The small molecule below binds the protein below.
Small molecule (SMILES): CC(=O)N[C@H]1[C@H](O[C@H]2[C@@H](O)[C@@H](CO)O[C@@H](O[C@H]3[C@H](O)[C@@H](O)[C@H](O)O[C@@H]3CO)[C@@H]2O)O[C@H](CO)[C@@H](O)[C@@H]1O[C@@H]1O[C@H](CO)[C@H](O)[C@H](O[C@]2(C(=O)O)C[C@H](O)[C@@H](NC(C)=O)[C@H]([C@H](O)[C@H](O)CO)O2)[C@H]1O

Binding-site contacts:
Ligand atom O9 contacts residue ASP195 of chain 1.A at 2.5 Å (salt-bridge).
Ligand atom N5 contacts residue THR139 of chain 1.A at 3.0 Å (h-bond).
Ligand atom O1 contacts residue THR198 of chain 1.A at 3.1 Å (h-bond).
Ligand atom O8 contacts residue TYR95 of chain 1.A at 3.3 Å (h-bond).
Ligand atom C5 contacts residue THR139 of chain 1.A at 3.7 Å.
Ligand atom C5 contacts residue LYS240 of chain 1.A at 3.6 Å.
Ligand atom C8 contacts residue GLN241 of chain 1.A at 3.8 Å.
Ligand atom C9 contacts residue TYR95 of chain 1.A at 3.5 Å (hydrophobic).
Ligand atom O6 contacts residue LYS240 of chain 1.A at 2.7 Å (salt-bridge).
Ligand atom O1A contacts residue GLY141 of chain 1.A at 2.6 Å (h-bond).
Ligand atom O10 contacts residue ARG202 of chain 1.A at 3.7 Å.
Ligand atom C5 contacts residue ASP196 of chain 1.A at 3.9 Å.
Ligand atom C4 contacts residue THR139 of chain 1.A at 3.4 Å.
Ligand atom O1B contacts residue GLN241 of chain 1.A at 2.7 Å (h-bond).
Ligand atom O9 contacts residue SER242 of chain 1.A at 3.5 Å (h-bond).
Ligand atom O10 contacts residue LEU203 of chain 1.A at 3.6 Å.
Ligand atom C11 contacts residue ILE160 of chain 1.A at 3.9 Å (hydrophobic).
Ligand atom O9 contacts residue GLY243 of chain 1.A at 3.9 Å.
Ligand atom C11 contacts residue TRP158 of chain 1.A at 4.0 Å (hydrophobic).
Ligand atom O8 contacts residue GLN241 of chain 1.A at 2.9 Å (h-bond).
Ligand atom C2 contacts residue THR198 of chain 1.A at 3.4 Å.
Ligand atom C1 contacts residue THR198 of chain 1.A at 3.6 Å.
Ligand atom O7 contacts residue ARG202 of chain 1.A at 2.5 Å (salt-bridge).
Ligand atom C8 contacts residue GLN199 of chain 1.A at 3.2 Å.
Ligand atom O2 contacts residue THR198 of chain 1.A at 3.0 Å (h-bond).
Ligand atom C6 contacts residue LYS240 of chain 1.A at 3.2 Å.
Ligand atom C11 contacts residue GLY138 of chain 1.A at 3.6 Å.
Ligand atom C1 contacts residue GLY141 of chain 1.A at 3.7 Å.
Ligand atom C7 contacts residue ARG202 of chain 1.A at 3.8 Å.
Ligand atom O1A contacts residue ASN150 of chain 1.A at 3.9 Å.
Ligand atom O1A contacts residue SER140 of chain 1.A at 3.1 Å.
Ligand atom C1 contacts residue GLN241 of chain 1.A at 3.7 Å.
Ligand atom O4 contacts residue THR139 of chain 1.A at 3.6 Å (h-bond).
Ligand atom C9 contacts residue ASP195 of chain 1.A at 3.3 Å.
Ligand atom O9 contacts residue TYR95 of chain 1.A at 3.2 Å (h-bond).
Ligand atom C1 contacts residue SER140 of chain 1.A at 3.4 Å.
Ligand atom C9 contacts residue TRP158 of chain 1.A at 3.9 Å (hydrophobic).
Ligand atom C1 contacts residue ASP196 of chain 1.A at 3.8 Å.
Ligand atom O1B contacts residue SER140 of chain 1.A at 2.8 Å (h-bond).
Ligand atom O8 contacts residue TRP158 of chain 1.A at 3.9 Å.

Sequence of chain 1.A:
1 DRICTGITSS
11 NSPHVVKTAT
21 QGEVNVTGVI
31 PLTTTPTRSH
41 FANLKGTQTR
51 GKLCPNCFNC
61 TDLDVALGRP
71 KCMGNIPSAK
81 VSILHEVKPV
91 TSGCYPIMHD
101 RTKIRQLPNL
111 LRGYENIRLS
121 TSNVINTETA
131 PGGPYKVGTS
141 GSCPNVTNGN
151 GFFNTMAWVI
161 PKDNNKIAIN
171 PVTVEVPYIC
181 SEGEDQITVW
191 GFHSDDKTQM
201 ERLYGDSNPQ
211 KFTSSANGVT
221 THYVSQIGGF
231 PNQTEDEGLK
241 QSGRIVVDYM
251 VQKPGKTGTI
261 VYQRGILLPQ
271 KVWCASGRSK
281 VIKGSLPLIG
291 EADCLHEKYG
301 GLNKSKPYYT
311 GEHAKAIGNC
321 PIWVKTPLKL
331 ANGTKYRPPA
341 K